Sequence of chain 1.E:
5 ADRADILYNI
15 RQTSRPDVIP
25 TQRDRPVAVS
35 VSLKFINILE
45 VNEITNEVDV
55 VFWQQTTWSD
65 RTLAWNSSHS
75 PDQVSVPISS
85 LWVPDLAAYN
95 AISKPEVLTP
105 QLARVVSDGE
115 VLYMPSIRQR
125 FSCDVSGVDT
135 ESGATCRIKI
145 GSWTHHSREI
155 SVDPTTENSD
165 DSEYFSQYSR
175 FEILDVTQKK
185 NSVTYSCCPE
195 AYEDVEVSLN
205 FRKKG

Sequence of chain 1.D:
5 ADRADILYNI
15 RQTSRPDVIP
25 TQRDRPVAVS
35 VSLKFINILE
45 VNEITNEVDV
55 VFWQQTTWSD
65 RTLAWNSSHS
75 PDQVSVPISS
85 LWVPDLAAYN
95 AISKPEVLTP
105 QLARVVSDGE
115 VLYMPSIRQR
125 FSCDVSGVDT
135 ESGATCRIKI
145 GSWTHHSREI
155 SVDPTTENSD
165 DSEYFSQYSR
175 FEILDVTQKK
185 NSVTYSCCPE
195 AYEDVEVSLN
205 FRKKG

Binding-site contacts:
Ligand atom OAW contacts residue THR148 of chain 1.D at 3.3 Å.
Ligand atom CBJ contacts residue TRP147 of chain 1.D at 3.8 Å (hydrophobic).
Ligand atom CAB contacts residue TRP147 of chain 1.D at 3.8 Å (hydrophobic).
Ligand atom OAU contacts residue MET118 of chain 1.E at 3.5 Å.
Ligand atom OBB contacts residue TYR93 of chain 1.D at 3.3 Å.
Ligand atom CAA contacts residue TRP147 of chain 1.D at 3.7 Å (hydrophobic).
Ligand atom CAN contacts residue TRP57 of chain 1.E at 3.3 Å (hydrophobic).
Ligand atom OBF contacts residue TYR189 of chain 1.D at 3.1 Å.
Ligand atom CAJ contacts residue MET118 of chain 1.E at 3.8 Å (hydrophobic).
Ligand atom CAH contacts residue TRP57 of chain 1.E at 3.7 Å (hydrophobic).
Ligand atom CBI contacts residue TYR189 of chain 1.D at 3.5 Å (hydrophobic).
Ligand atom CBH contacts residue TRP57 of chain 1.E at 3.7 Å (hydrophobic).
Ligand atom CBA contacts residue TRP57 of chain 1.E at 3.7 Å (hydrophobic).
Ligand atom CAX contacts residue TRP147 of chain 1.D at 3.8 Å (hydrophobic).
Ligand atom CAI contacts residue TRP57 of chain 1.E at 3.3 Å (hydrophobic).
Ligand atom CAC contacts residue CYS191 of chain 1.D at 3.8 Å (hydrophobic).
Ligand atom CAQ contacts residue CYS192 of chain 1.D at 3.6 Å (hydrophobic).
Ligand atom CAM contacts residue TRP57 of chain 1.E at 3.4 Å (hydrophobic).
Ligand atom NAF contacts residue TRP147 of chain 1.D at 2.7 Å (h-bond).
Ligand atom OAW contacts residue TYR196 of chain 1.D at 2.7 Å (h-bond).
Ligand atom CBA contacts residue TYR189 of chain 1.D at 3.7 Å (hydrophobic).
Ligand atom CAE contacts residue TRP147 of chain 1.D at 3.4 Å (hydrophobic).
Ligand atom OAV contacts residue CYS191 of chain 1.D at 3.5 Å (h-bond).
Ligand atom CAT contacts residue GLN59 of chain 1.E at 3.5 Å.
Ligand atom NAO contacts residue TRP57 of chain 1.E at 3.5 Å.
Ligand atom CAJ contacts residue TRP147 of chain 1.D at 3.4 Å (hydrophobic).
Ligand atom CAL contacts residue TYR196 of chain 1.D at 3.6 Å (hydrophobic).
Ligand atom OAW contacts residue TRP147 of chain 1.D at 3.3 Å (h-bond).
Ligand atom CAB contacts residue TYR196 of chain 1.D at 3.5 Å (hydrophobic).
Ligand atom CAP contacts residue TRP57 of chain 1.E at 3.7 Å (hydrophobic).
Ligand atom CBE contacts residue TYR168 of chain 1.E at 3.3 Å (hydrophobic).
Ligand atom CAY contacts residue TYR93 of chain 1.D at 3.4 Å (hydrophobic).
Ligand atom CAX contacts residue TRP57 of chain 1.E at 3.8 Å (hydrophobic).
Ligand atom CBG contacts residue TYR93 of chain 1.D at 3.6 Å (hydrophobic).
Ligand atom NAO contacts residue TYR189 of chain 1.D at 3.3 Å.
Ligand atom OBF contacts residue TYR168 of chain 1.E at 3.6 Å.
Ligand atom OAV contacts residue TYR189 of chain 1.D at 3.8 Å.
Ligand atom CAQ contacts residue TYR196 of chain 1.D at 3.6 Å (hydrophobic).
Ligand atom CAZ contacts residue TYR93 of chain 1.D at 3.8 Å (hydrophobic).
Ligand atom CBI contacts residue TYR196 of chain 1.D at 3.8 Å (hydrophobic).

A protein and the small-molecule ligand that binds it are described below.
Small molecule (SMILES): CN1C(=O)[C@]23C[C@H]4C(C)(C)[C@@]5(C[C@@]41CN2CC[C@@]3(C)O)C(=O)Nc1c5ccc2c1OC=CC(C)(C)O2